A protein and the small-molecule ligand that binds it are described below.
Small molecule (SMILES): CC(=O)N[C@H]1[C@H]([C@H](O)[C@H](O)CO)O[C@@](O[C@H]2[C@@H](O)[C@@H](CO)O[C@@H](O[C@H]3[C@H](O)[C@@H](O)[C@H](O)O[C@@H]3CO)[C@@H]2O)(C(=O)O)C[C@@H]1O

Sequence of chain 34.B:
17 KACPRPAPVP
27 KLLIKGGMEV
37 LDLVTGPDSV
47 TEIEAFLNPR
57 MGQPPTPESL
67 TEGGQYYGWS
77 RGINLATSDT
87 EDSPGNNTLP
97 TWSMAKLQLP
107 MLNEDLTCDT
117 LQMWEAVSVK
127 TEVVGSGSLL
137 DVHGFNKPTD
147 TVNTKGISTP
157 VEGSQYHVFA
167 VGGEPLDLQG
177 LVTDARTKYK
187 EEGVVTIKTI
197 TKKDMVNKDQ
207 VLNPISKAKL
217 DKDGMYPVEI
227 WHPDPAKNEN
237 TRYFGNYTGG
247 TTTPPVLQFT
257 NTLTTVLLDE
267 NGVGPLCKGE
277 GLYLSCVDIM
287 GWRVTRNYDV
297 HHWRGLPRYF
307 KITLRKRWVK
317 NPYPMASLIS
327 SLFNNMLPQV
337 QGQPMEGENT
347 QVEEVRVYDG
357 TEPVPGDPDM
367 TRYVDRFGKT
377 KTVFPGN

Sequence of chain 34.C:
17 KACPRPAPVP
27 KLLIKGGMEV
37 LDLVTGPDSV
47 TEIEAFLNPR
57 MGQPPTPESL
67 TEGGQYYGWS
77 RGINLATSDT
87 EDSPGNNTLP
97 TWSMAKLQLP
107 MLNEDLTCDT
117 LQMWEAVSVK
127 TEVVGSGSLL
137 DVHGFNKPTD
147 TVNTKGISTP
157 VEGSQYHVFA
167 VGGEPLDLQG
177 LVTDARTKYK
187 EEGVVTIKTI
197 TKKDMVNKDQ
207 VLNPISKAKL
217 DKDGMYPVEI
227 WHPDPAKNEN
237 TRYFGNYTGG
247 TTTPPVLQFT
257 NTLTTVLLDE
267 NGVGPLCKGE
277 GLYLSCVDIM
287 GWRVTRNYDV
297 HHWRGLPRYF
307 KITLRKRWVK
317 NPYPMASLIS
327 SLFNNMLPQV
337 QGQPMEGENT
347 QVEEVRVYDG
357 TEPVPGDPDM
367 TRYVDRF

Binding-site contacts:
Ligand atom C6 contacts residue ASN93 of chain 34.B at 3.2 Å.
Ligand atom O1B contacts residue TYR72 of chain 34.B at 3.8 Å.
Ligand atom O4 contacts residue VAL296 of chain 34.B at 4.2 Å.
Ligand atom O3 contacts residue GLY78 of chain 34.B at 3.0 Å.
Ligand atom C5 contacts residue TYR72 of chain 34.B at 3.7 Å (hydrophobic).
Ligand atom C4 contacts residue TYR72 of chain 34.B at 3.9 Å (hydrophobic).
Ligand atom C4 contacts residue GLY78 of chain 34.B at 3.3 Å.
Ligand atom C11 contacts residue TYR72 of chain 34.B at 3.5 Å (hydrophobic).
Ligand atom C11 contacts residue ASP85 of chain 34.C at 3.7 Å.
Ligand atom C5 contacts residue ARG77 of chain 34.B at 4.2 Å.
Ligand atom N5 contacts residue TYR72 of chain 34.B at 2.8 Å (h-bond).
Ligand atom O4 contacts residue ILE79 of chain 34.B at 3.8 Å.
Ligand atom C3 contacts residue GLY78 of chain 34.B at 3.8 Å.
Ligand atom C5 contacts residue ASN93 of chain 34.B at 4.0 Å.
Ligand atom C1 contacts residue TYR72 of chain 34.B at 3.7 Å (hydrophobic).
Ligand atom O3 contacts residue ARG77 of chain 34.B at 4.1 Å.
Ligand atom O4 contacts residue ASN80 of chain 34.B at 4.3 Å.
Ligand atom O3 contacts residue ASN80 of chain 34.B at 3.9 Å.
Ligand atom O4 contacts residue GLY78 of chain 34.B at 3.1 Å.
Ligand atom C3 contacts residue GLY78 of chain 34.B at 3.8 Å.
Ligand atom C4 contacts residue ARG77 of chain 34.B at 3.8 Å.
Ligand atom C3 contacts residue ARG77 of chain 34.B at 4.0 Å.
Ligand atom O1A contacts residue TYR72 of chain 34.B at 3.0 Å.
Ligand atom O4 contacts residue THR291 of chain 34.B at 3.3 Å.
Ligand atom C10 contacts residue TYR72 of chain 34.B at 3.6 Å (hydrophobic).
Ligand atom O4 contacts residue HIS298 of chain 34.B at 3.1 Å (h-bond).
Ligand atom C3 contacts residue HIS298 of chain 34.B at 3.5 Å.
Ligand atom O3 contacts residue VAL296 of chain 34.B at 3.9 Å.
Ligand atom C1 contacts residue GLY78 of chain 34.B at 4.1 Å.
Ligand atom O6 contacts residue ASN93 of chain 34.B at 3.5 Å (h-bond).
Ligand atom C3 contacts residue VAL296 of chain 34.B at 3.5 Å (hydrophobic).
Ligand atom O1A contacts residue GLY78 of chain 34.B at 3.9 Å.
Ligand atom C4 contacts residue HIS298 of chain 34.B at 3.5 Å.
Ligand atom C9 contacts residue ARG77 of chain 34.B at 3.5 Å.
Ligand atom C2 contacts residue VAL296 of chain 34.B at 4.3 Å (hydrophobic).
Ligand atom O1B contacts residue ARG77 of chain 34.B at 2.7 Å (salt-bridge).
Ligand atom C6 contacts residue TYR72 of chain 34.B at 3.9 Å (hydrophobic).
Ligand atom O1A contacts residue ARG77 of chain 34.B at 3.2 Å (salt-bridge).
Ligand atom C2 contacts residue GLY78 of chain 34.B at 3.9 Å.
Ligand atom C1 contacts residue ARG77 of chain 34.B at 3.3 Å.